This small molecule binds to this protein.
Small molecule (SMILES): CC(=O)N[C@@H]1[C@@H](O)[C@H](O)[C@@H](CO)O[C@H]1O

Sequence of chain 1.B:
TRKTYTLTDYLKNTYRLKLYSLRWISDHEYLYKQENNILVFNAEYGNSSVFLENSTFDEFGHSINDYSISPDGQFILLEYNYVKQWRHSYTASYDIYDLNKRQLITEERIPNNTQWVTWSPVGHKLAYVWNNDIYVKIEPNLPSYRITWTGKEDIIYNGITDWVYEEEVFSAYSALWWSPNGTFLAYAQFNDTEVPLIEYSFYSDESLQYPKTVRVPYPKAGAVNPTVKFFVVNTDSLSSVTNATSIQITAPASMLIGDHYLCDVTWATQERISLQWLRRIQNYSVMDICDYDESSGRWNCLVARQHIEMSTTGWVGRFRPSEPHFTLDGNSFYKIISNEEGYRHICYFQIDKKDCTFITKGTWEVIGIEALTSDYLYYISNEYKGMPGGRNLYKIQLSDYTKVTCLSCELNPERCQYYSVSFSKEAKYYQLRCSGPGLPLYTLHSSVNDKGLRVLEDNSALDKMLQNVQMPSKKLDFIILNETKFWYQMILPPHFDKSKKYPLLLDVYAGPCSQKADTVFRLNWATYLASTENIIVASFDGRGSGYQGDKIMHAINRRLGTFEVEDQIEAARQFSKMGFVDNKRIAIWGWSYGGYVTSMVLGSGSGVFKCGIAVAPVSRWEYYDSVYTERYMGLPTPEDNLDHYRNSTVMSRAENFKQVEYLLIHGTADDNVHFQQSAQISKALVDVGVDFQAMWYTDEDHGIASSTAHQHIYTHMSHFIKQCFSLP

Binding-site contacts:
Ligand atom C7 contacts residue ASN112 of chain 1.B at 3.1 Å.
Ligand atom C3 contacts residue ASN112 of chain 1.B at 3.7 Å.
Ligand atom C8 contacts residue ASN112 of chain 1.B at 4.3 Å.
Ligand atom C8 contacts residue PRO111 of chain 1.B at 4.3 Å (hydrophobic).
Ligand atom C8 contacts residue ILE110 of chain 1.B at 3.5 Å (hydrophobic).
Ligand atom N2 contacts residue ASN112 of chain 1.B at 2.7 Å (h-bond).
Ligand atom C5 contacts residue ASN112 of chain 1.B at 3.7 Å.
Ligand atom O7 contacts residue ASN112 of chain 1.B at 3.3 Å (h-bond).
Ligand atom C4 contacts residue ASN112 of chain 1.B at 4.1 Å.
Ligand atom O5 contacts residue ASN112 of chain 1.B at 2.4 Å (h-bond).
Ligand atom C2 contacts residue ASN112 of chain 1.B at 2.2 Å.
Ligand atom C8 contacts residue ARG109 of chain 1.B at 3.7 Å.
Ligand atom C1 contacts residue ASN112 of chain 1.B at 1.4 Å.